The protein below binds the small molecule below.
Small molecule (SMILES): CC(C)C[C@@H]1NC(=O)[C@H](Cc2c[nH]c3cc(Cl)ccc23)NC(=O)[C@H](CCC(=O)O)NC(=O)[C@H](Cc2ccccc2)NC(=O)[C@@H]2CCCN2C(=O)[C@H]2CCCN2C(=O)[C@H](Cc2ccccc2)NC(=O)[C@H](CCC(=O)O)NC(=O)[C@H](CC2=CN=C3C=CC=CC23)NC(=O)[C@H](CC(=O)O)NC1=O

Binding-site contacts:
Ligand atom NE1 contacts residue PHE39 of chain 1.A at 3.7 Å.
Ligand atom CLL contacts residue PHE70 of chain 1.A at 3.4 Å.
Ligand atom CB contacts residue MET46 of chain 1.A at 3.7 Å (hydrophobic).
Ligand atom CD2 contacts residue PHE39 of chain 1.A at 3.8 Å (hydrophobic).
Ligand atom O contacts residue VAL77 of chain 1.A at 3.8 Å.
Ligand atom CD1 contacts residue LEU38 of chain 1.A at 3.7 Å (hydrophobic).
Ligand atom CLL contacts residue PHE75 of chain 1.A at 3.7 Å.
Ligand atom CE2 contacts residue GLY42 of chain 1.A at 3.7 Å.
Ligand atom CZ contacts residue PHE39 of chain 1.A at 3.7 Å (hydrophobic).
Ligand atom CE1 contacts residue GLN56 of chain 1.A at 3.5 Å.
Ligand atom CE2 contacts residue ILE45 of chain 1.A at 3.6 Å (hydrophobic).
Ligand atom CE1 contacts residue TYR51 of chain 1.A at 3.7 Å (hydrophobic).
Ligand atom CG contacts residue GLY42 of chain 1.A at 3.8 Å.
Ligand atom CB contacts residue TYR51 of chain 1.A at 3.8 Å (hydrophobic).
Ligand atom NE1 contacts residue GLY42 of chain 1.A at 3.4 Å (h-bond).
Ligand atom CG contacts residue PHE39 of chain 1.A at 3.7 Å (hydrophobic).
Ligand atom CE1 contacts residue GLN43 of chain 1.A at 3.4 Å.
Ligand atom CD2 contacts residue HIS80 of chain 1.A at 3.7 Å.
Ligand atom CZ contacts residue ILE45 of chain 1.A at 3.4 Å (hydrophobic).
Ligand atom CZ2 contacts residue LYS35 of chain 1.A at 3.2 Å.
Ligand atom CD1 contacts residue GLY42 of chain 1.A at 3.5 Å.
Ligand atom CE3 contacts residue VAL77 of chain 1.A at 3.8 Å (hydrophobic).
Ligand atom O contacts residue GLN56 of chain 1.A at 3.4 Å.
Ligand atom CH2 contacts residue ILE45 of chain 1.A at 3.6 Å (hydrophobic).
Ligand atom NE1 contacts residue LEU38 of chain 1.A at 2.7 Å (h-bond).
Ligand atom CLL contacts residue ILE83 of chain 1.A at 3.6 Å.
Ligand atom CE2 contacts residue LYS35 of chain 1.A at 3.6 Å.
Ligand atom CD1 contacts residue LEU38 of chain 1.A at 3.5 Å (hydrophobic).
Ligand atom NE1 contacts residue LYS35 of chain 1.A at 3.3 Å (salt-bridge).
Ligand atom CE1 contacts residue VAL77 of chain 1.A at 3.7 Å (hydrophobic).
Ligand atom CZ3 contacts residue LEU38 of chain 1.A at 3.8 Å (hydrophobic).
Ligand atom CD1 contacts residue GLN56 of chain 1.A at 3.3 Å.
Ligand atom CH2 contacts residue LYS35 of chain 1.A at 3.6 Å.
Ligand atom CZ3 contacts residue ILE45 of chain 1.A at 3.4 Å (hydrophobic).
Ligand atom CD1 contacts residue TYR51 of chain 1.A at 3.5 Å (hydrophobic).
Ligand atom CE2 contacts residue LEU38 of chain 1.A at 3.8 Å (hydrophobic).
Ligand atom CD1 contacts residue PHE39 of chain 1.A at 3.6 Å (hydrophobic).
Ligand atom CE2 contacts residue GLY42 of chain 1.A at 3.8 Å.
Ligand atom CE2 contacts residue PHE39 of chain 1.A at 3.8 Å (hydrophobic).
Ligand atom CE1 contacts residue PHE39 of chain 1.A at 3.6 Å (hydrophobic).

Sequence of chain 1.A:
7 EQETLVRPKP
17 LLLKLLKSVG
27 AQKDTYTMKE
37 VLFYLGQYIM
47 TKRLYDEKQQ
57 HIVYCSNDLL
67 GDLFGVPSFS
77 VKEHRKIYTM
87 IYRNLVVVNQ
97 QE